Sequence of chain 21.K:
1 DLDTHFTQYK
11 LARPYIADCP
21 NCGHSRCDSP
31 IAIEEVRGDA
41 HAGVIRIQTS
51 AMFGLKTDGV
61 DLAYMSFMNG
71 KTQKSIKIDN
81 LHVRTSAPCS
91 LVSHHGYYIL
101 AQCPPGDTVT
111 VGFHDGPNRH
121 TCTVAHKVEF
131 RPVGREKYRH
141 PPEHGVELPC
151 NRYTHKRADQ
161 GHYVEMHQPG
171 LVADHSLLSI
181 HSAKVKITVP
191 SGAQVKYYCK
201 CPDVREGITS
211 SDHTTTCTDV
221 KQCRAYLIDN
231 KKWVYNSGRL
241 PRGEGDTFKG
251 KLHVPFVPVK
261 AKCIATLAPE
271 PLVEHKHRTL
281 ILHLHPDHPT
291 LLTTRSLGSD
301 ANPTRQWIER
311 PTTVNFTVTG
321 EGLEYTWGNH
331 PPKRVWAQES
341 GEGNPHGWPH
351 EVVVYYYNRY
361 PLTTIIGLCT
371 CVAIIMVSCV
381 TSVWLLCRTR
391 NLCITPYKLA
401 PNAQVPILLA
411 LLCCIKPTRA

Binding-site contacts:
Ligand atom C4 contacts residue ASN315 of chain 21.K at 4.3 Å.
Ligand atom O7 contacts residue ASN315 of chain 21.K at 4.2 Å.
Ligand atom C5 contacts residue ASN315 of chain 21.K at 3.7 Å.
Ligand atom C1 contacts residue ASN315 of chain 21.K at 1.4 Å.
Ligand atom C1 contacts residue VAL314 of chain 21.K at 4.4 Å (hydrophobic).
Ligand atom C6 contacts residue ASN315 of chain 21.K at 4.5 Å.
Ligand atom N2 contacts residue ASN315 of chain 21.K at 2.8 Å (h-bond).
Ligand atom C2 contacts residue ASN315 of chain 21.K at 2.5 Å.
Ligand atom C3 contacts residue ASN315 of chain 21.K at 3.8 Å.
Ligand atom O5 contacts residue THR313 of chain 21.K at 4.3 Å.
Ligand atom C7 contacts residue ASN315 of chain 21.K at 3.3 Å.
Ligand atom C8 contacts residue ILE281 of chain 21.K at 4.5 Å (hydrophobic).
Ligand atom C8 contacts residue ASN315 of chain 21.K at 3.5 Å.
Ligand atom O5 contacts residue ASN315 of chain 21.K at 2.4 Å (h-bond).
Ligand atom O5 contacts residue VAL314 of chain 21.K at 3.8 Å.
Ligand atom C6 contacts residue THR313 of chain 21.K at 4.5 Å.

This protein binds this small molecule.
Small molecule (SMILES): CC(=O)N[C@@H]1[C@@H](O)[C@H](O)[C@@H](CO)O[C@H]1O